The protein below binds the small molecule below.
Small molecule (SMILES): NCCOB(c1ccccc1)c1ccccc1

Sequence of chain 1.B:
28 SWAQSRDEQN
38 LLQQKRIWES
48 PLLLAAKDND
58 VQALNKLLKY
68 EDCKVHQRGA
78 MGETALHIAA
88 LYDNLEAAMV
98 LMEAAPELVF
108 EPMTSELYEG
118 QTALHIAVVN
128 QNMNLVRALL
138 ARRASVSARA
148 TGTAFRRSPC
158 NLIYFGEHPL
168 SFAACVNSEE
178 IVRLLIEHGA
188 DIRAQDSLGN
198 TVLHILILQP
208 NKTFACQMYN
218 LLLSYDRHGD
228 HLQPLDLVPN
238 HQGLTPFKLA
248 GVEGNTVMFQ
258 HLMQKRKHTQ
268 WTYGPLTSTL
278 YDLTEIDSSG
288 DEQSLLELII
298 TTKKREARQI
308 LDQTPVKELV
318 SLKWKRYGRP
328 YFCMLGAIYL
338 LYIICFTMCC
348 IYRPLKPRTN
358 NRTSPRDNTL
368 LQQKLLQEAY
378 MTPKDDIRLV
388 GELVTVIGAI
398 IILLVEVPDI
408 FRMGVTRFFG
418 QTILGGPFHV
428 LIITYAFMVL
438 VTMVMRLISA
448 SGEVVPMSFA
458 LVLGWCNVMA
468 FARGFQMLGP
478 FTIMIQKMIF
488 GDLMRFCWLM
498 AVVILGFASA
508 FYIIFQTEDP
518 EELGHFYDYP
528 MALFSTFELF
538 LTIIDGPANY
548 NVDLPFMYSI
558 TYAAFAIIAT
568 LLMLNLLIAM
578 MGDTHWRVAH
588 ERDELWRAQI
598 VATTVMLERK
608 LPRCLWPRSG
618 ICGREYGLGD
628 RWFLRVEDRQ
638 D

Binding-site contacts:
Ligand atom B01 contacts residue HIS426 of chain 1.B at 2.6 Å.
Ligand atom C05 contacts residue THR600 of chain 1.B at 4.5 Å.
Ligand atom O14 contacts residue HIS426 of chain 1.B at 1.8 Å (h-bond).
Ligand atom C05 contacts residue ARG470 of chain 1.B at 3.3 Å.
Ligand atom C15 contacts residue HIS426 of chain 1.B at 1.4 Å.
Ligand atom C04 contacts residue THR600 of chain 1.B at 4.2 Å.
Ligand atom C11 contacts residue MET603 of chain 1.B at 3.9 Å (hydrophobic).
Ligand atom N17 contacts residue HIS426 of chain 1.B at 3.8 Å.
Ligand atom C13 contacts residue MET603 of chain 1.B at 4.0 Å (hydrophobic).
Ligand atom C12 contacts residue GLN418 of chain 1.B at 4.0 Å.
Ligand atom C08 contacts residue HIS426 of chain 1.B at 3.3 Å.
Ligand atom C06 contacts residue ALA467 of chain 1.B at 4.2 Å (hydrophobic).
Ligand atom C09 contacts residue HIS426 of chain 1.B at 3.5 Å.
Ligand atom C11 contacts residue GLN418 of chain 1.B at 3.6 Å.
Ligand atom C16 contacts residue ILE429 of chain 1.B at 4.4 Å (hydrophobic).
Ligand atom C07 contacts residue GLY423 of chain 1.B at 4.3 Å.
Ligand atom C15 contacts residue ILE429 of chain 1.B at 4.5 Å (hydrophobic).
Ligand atom C09 contacts residue GLY423 of chain 1.B at 3.7 Å.
Ligand atom C04 contacts residue ARG470 of chain 1.B at 4.1 Å.
Ligand atom C06 contacts residue ARG470 of chain 1.B at 3.7 Å.
Ligand atom C16 contacts residue HIS426 of chain 1.B at 2.5 Å.
Ligand atom C07 contacts residue PHE425 of chain 1.B at 4.5 Å (hydrophobic).
Ligand atom C11 contacts residue GLY422 of chain 1.B at 4.4 Å.
Ligand atom C10 contacts residue GLY422 of chain 1.B at 3.2 Å.
Ligand atom C07 contacts residue HIS426 of chain 1.B at 3.5 Å.
Ligand atom C10 contacts residue GLY423 of chain 1.B at 4.1 Å.
Ligand atom N17 contacts residue ILE429 of chain 1.B at 4.4 Å.
Ligand atom C09 contacts residue GLY422 of chain 1.B at 3.6 Å.
Ligand atom C12 contacts residue MET603 of chain 1.B at 3.5 Å (hydrophobic).
Ligand atom C02 contacts residue HIS426 of chain 1.B at 3.7 Å.
Ligand atom C13 contacts residue HIS426 of chain 1.B at 3.9 Å.